Sequence of chain 1.B:
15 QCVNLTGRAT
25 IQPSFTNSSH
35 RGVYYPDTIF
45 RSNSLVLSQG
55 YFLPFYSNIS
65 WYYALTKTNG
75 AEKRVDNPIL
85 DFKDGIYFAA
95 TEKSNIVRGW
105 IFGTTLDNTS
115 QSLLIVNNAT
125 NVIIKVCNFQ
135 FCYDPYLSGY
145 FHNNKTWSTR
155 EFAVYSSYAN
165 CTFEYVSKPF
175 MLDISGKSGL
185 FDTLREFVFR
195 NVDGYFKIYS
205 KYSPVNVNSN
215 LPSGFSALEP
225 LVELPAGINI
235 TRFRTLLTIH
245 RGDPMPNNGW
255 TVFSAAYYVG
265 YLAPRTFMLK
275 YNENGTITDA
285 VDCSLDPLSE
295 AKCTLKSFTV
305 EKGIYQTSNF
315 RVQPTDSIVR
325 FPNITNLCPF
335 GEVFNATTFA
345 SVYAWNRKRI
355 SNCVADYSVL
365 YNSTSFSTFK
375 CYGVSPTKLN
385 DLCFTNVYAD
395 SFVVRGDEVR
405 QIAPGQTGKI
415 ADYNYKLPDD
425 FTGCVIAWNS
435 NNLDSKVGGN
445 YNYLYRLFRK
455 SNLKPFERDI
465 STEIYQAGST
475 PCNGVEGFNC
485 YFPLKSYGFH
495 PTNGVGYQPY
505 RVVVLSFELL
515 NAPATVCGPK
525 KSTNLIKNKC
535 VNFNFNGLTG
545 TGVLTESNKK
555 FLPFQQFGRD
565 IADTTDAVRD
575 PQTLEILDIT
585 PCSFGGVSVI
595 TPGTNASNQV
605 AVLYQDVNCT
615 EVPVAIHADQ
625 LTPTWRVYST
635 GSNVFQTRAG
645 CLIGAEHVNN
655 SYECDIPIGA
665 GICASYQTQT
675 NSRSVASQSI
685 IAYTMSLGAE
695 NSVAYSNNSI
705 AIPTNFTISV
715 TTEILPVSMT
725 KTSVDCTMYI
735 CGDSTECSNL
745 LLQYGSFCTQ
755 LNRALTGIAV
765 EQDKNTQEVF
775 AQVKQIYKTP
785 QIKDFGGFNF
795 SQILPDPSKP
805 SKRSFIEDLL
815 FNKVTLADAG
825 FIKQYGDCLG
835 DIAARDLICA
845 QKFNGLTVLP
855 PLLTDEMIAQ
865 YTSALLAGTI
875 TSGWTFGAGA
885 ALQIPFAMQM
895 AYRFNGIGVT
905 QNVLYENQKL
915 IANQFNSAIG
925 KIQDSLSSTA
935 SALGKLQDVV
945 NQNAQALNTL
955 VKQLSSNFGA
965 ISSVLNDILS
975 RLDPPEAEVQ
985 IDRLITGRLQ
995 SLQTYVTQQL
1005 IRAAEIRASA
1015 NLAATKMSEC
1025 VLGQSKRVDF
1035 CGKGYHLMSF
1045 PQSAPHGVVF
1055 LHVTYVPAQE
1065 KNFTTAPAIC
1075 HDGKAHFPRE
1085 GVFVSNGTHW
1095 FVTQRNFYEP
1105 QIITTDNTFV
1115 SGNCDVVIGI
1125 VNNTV

The small molecule below binds the protein below.
Small molecule (SMILES): CC(=O)N[C@@H]1[C@@H](O)[C@H](O)[C@@H](CO)O[C@H]1O

Sequence of chain 1.C:
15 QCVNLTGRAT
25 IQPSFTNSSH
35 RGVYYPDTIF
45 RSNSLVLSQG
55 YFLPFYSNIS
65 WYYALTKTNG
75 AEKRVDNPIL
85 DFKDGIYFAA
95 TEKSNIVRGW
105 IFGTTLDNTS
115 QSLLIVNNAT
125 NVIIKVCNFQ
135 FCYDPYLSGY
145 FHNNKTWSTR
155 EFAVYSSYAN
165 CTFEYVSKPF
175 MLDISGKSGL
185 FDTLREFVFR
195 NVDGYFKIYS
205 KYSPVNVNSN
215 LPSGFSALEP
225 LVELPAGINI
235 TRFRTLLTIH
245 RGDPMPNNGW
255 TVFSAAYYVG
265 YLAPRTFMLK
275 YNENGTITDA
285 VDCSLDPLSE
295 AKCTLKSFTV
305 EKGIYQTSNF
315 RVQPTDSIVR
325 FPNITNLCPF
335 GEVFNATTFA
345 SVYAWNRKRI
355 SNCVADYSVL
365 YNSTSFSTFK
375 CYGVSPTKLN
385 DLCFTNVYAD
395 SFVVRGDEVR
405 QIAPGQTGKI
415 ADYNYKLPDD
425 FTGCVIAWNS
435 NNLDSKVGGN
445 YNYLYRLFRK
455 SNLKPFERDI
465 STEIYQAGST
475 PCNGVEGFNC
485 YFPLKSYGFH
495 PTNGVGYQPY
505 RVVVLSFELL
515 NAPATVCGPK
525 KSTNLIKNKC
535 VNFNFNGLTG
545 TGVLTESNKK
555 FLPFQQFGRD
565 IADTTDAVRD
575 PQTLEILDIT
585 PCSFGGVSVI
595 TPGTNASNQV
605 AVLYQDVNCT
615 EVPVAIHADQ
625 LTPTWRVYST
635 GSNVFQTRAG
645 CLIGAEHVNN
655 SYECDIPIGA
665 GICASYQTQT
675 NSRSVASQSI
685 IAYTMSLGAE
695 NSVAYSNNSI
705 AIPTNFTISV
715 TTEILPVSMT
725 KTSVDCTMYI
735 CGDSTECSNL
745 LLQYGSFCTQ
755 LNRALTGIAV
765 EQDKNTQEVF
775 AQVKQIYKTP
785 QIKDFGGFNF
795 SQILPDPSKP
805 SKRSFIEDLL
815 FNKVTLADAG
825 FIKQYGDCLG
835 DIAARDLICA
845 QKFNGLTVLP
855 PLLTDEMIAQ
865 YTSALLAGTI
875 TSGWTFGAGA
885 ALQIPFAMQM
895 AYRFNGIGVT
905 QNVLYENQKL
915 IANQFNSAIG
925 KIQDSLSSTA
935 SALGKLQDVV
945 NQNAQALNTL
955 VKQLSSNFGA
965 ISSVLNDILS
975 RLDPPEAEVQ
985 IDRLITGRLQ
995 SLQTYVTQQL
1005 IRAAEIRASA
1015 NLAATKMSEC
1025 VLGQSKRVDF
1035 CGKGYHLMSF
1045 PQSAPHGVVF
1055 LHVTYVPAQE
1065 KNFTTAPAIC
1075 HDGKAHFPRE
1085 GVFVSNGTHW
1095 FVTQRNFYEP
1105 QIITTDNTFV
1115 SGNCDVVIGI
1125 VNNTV

Binding-site contacts:
Ligand atom C5 contacts residue ASN366 of chain 1.B at 3.7 Å.
Ligand atom N2 contacts residue ASN366 of chain 1.B at 2.9 Å (h-bond).
Ligand atom C8 contacts residue TYR485 of chain 1.C at 3.6 Å (hydrophobic).
Ligand atom O7 contacts residue TYR485 of chain 1.C at 4.2 Å.
Ligand atom N2 contacts residue LEU451 of chain 1.C at 4.2 Å.
Ligand atom C8 contacts residue PHE452 of chain 1.C at 3.5 Å (hydrophobic).
Ligand atom C3 contacts residue ASN366 of chain 1.B at 3.8 Å.
Ligand atom C1 contacts residue ASN366 of chain 1.B at 1.4 Å.
Ligand atom C7 contacts residue TYR485 of chain 1.C at 4.4 Å (hydrophobic).
Ligand atom O5 contacts residue ASN366 of chain 1.B at 2.4 Å (h-bond).
Ligand atom C2 contacts residue ASN366 of chain 1.B at 2.5 Å.
Ligand atom C7 contacts residue ASN366 of chain 1.B at 4.1 Å.
Ligand atom C4 contacts residue ASN366 of chain 1.B at 4.3 Å.
Ligand atom C3 contacts residue LYS489 of chain 1.C at 4.4 Å.